Sequence of chain 8.C:
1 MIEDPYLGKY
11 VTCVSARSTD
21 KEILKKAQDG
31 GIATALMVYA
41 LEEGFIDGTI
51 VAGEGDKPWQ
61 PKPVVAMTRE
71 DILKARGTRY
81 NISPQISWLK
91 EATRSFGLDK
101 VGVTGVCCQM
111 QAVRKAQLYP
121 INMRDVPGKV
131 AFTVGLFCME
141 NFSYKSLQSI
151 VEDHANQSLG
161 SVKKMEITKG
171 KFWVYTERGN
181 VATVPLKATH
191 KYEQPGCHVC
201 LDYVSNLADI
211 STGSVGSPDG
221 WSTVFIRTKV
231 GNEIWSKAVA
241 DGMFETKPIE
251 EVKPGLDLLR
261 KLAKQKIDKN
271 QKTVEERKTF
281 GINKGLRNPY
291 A

Sequence of chain 8.A:
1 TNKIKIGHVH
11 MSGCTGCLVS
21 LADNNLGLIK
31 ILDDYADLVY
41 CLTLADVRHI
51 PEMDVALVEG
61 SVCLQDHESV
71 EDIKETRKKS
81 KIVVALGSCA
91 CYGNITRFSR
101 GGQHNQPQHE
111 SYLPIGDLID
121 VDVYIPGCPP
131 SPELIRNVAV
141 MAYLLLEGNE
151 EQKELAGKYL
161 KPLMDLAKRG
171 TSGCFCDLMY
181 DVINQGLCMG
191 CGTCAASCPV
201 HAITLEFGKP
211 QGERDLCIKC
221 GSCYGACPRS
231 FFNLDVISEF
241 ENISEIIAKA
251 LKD

Binding-site contacts:
Ligand atom O5 contacts residue PRO127 of chain 8.C at 3.6 Å.
Ligand atom C2 contacts residue GLN117 of chain 8.C at 4.3 Å.
Ligand atom C1 contacts residue ARG136 of chain 8.A at 3.7 Å.
Ligand atom C1 contacts residue ASN137 of chain 8.A at 4.0 Å.
Ligand atom C4 contacts residue SER244 of chain 8.A at 4.5 Å.
Ligand atom C2 contacts residue ARG136 of chain 8.A at 3.0 Å.
Ligand atom C3 contacts residue ARG136 of chain 8.A at 4.4 Å.
Ligand atom C1 contacts residue ILE247 of chain 8.A at 4.2 Å (hydrophobic).
Ligand atom O5 contacts residue ARG136 of chain 8.A at 2.6 Å (salt-bridge).
Ligand atom C2 contacts residue SER244 of chain 8.A at 4.5 Å.
Ligand atom O5 contacts residue GLN117 of chain 8.C at 4.2 Å.
Ligand atom C1 contacts residue LEU118 of chain 8.C at 4.2 Å (hydrophobic).
Ligand atom O6 contacts residue PRO127 of chain 8.C at 4.1 Å.
Ligand atom O6 contacts residue GLN117 of chain 8.C at 4.5 Å.
Ligand atom O6 contacts residue SER244 of chain 8.A at 3.6 Å.
Ligand atom C3 contacts residue SER244 of chain 8.A at 3.7 Å.
Ligand atom C1 contacts residue SER244 of chain 8.A at 4.1 Å.
Ligand atom C1 contacts residue GLN117 of chain 8.C at 3.3 Å.
Ligand atom C4 contacts residue ARG136 of chain 8.A at 4.4 Å.

The protein below binds the small molecule below.
Small molecule (SMILES): C[C@@H](O)[C@@H](C)O